Binding-site contacts:
Ligand atom CA contacts residue ALA272 of chain 5.A at 3.9 Å (hydrophobic).
Ligand atom N contacts residue THR258 of chain 5.A at 2.9 Å (h-bond).
Ligand atom ND1 contacts residue ASP238 of chain 6.A at 3.3 Å (salt-bridge).
Ligand atom O contacts residue ALA272 of chain 5.A at 3.9 Å.
Ligand atom N contacts residue SER256 of chain 5.A at 2.8 Å (h-bond).
Ligand atom CE1 contacts residue ASP238 of chain 6.A at 3.3 Å.
Ligand atom CB contacts residue ALA272 of chain 5.A at 3.9 Å (hydrophobic).
Ligand atom CE1 contacts residue TYR237 of chain 6.A at 3.6 Å (hydrophobic).
Ligand atom C contacts residue GLY253 of chain 5.A at 3.9 Å.
Ligand atom CA contacts residue ARG271 of chain 5.A at 3.5 Å.
Ligand atom CA contacts residue THR258 of chain 5.A at 3.7 Å.
Ligand atom C contacts residue SER256 of chain 5.A at 3.5 Å.
Ligand atom ND1 contacts residue THR258 of chain 5.A at 3.8 Å.
Ligand atom O contacts residue LEU254 of chain 5.A at 2.9 Å (h-bond).
Ligand atom O contacts residue GLY253 of chain 5.A at 3.2 Å.
Ligand atom CA contacts residue SER256 of chain 5.A at 3.4 Å.
Ligand atom O contacts residue LEU273 of chain 5.A at 3.2 Å (h-bond).
Ligand atom CA contacts residue ASP238 of chain 6.A at 4.0 Å.
Ligand atom CB contacts residue THR258 of chain 5.A at 3.8 Å.
Ligand atom CG contacts residue ASP238 of chain 6.A at 3.6 Å.
Ligand atom NE2 contacts residue LEU295 of chain 6.A at 3.4 Å.
Ligand atom NE2 contacts residue ASP238 of chain 6.A at 3.6 Å (salt-bridge).
Ligand atom CD2 contacts residue LEU295 of chain 6.A at 3.7 Å (hydrophobic).
Ligand atom CA contacts residue PRO257 of chain 5.A at 4.1 Å (hydrophobic).
Ligand atom NE2 contacts residue ALA293 of chain 6.A at 2.9 Å (h-bond).
Ligand atom NE2 contacts residue TYR237 of chain 6.A at 3.9 Å.
Ligand atom CE1 contacts residue ASP236 of chain 6.A at 3.8 Å.
Ligand atom C contacts residue ASP238 of chain 6.A at 3.6 Å.
Ligand atom CD2 contacts residue ALA293 of chain 6.A at 3.8 Å (hydrophobic).
Ligand atom N contacts residue PRO257 of chain 5.A at 3.9 Å.
Ligand atom CD2 contacts residue ASP238 of chain 6.A at 3.8 Å.
Ligand atom N contacts residue ASP238 of chain 6.A at 3.0 Å (salt-bridge).
Ligand atom C contacts residue LEU254 of chain 5.A at 3.5 Å (hydrophobic).
Ligand atom N contacts residue LEU262 of chain 6.A at 3.6 Å.
Ligand atom CG contacts residue MET234 of chain 5.A at 3.9 Å (hydrophobic).
Ligand atom CB contacts residue ARG271 of chain 5.A at 3.7 Å.
Ligand atom C contacts residue GLU255 of chain 5.A at 4.0 Å.
Ligand atom N contacts residue ARG271 of chain 5.A at 4.1 Å.
Ligand atom CE1 contacts residue ALA293 of chain 6.A at 3.8 Å (hydrophobic).
Ligand atom CB contacts residue LEU273 of chain 5.A at 4.1 Å (hydrophobic).

Sequence of chain 5.A:
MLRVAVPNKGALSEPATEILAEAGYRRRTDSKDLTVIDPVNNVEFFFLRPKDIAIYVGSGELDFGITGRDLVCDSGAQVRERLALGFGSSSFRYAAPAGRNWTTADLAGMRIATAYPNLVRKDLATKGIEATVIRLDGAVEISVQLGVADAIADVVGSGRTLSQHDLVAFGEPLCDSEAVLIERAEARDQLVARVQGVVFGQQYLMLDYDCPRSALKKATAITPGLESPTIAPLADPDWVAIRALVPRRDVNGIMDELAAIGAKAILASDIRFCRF

Sequence of chain 6.A:
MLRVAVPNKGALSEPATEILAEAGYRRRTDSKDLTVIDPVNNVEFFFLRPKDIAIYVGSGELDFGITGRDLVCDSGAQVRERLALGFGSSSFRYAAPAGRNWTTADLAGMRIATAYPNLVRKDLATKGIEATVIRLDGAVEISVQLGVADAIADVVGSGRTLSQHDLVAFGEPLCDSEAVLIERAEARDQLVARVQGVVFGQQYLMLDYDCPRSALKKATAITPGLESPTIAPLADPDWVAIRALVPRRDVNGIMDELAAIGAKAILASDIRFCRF

This protein binds this small molecule.
Small molecule (SMILES): N[C@@H](Cc1c[nH]c[nH+]1)C(=O)O